Binding-site contacts:
Ligand atom C2 contacts residue ASN40 of chain 1.B at 4.0 Å.
Ligand atom O2 contacts residue SER41 of chain 1.B at 3.8 Å.
Ligand atom O4 contacts residue MAN3 of chain 1.J at 4.2 Å.
Ligand atom C1 contacts residue MAN3 of chain 1.J at 4.5 Å.
Ligand atom O3 contacts residue ASN40 of chain 1.B at 3.6 Å (h-bond).
Ligand atom C1 contacts residue ALA42 of chain 1.B at 3.7 Å (hydrophobic).
Ligand atom C3 contacts residue ASN40 of chain 1.B at 4.4 Å.
Ligand atom O2 contacts residue ALA42 of chain 1.B at 3.7 Å.
Ligand atom C6 contacts residue MAN3 of chain 1.J at 4.3 Å.
Ligand atom C2 contacts residue ALA42 of chain 1.B at 4.2 Å (hydrophobic).
Ligand atom C4 contacts residue MAN3 of chain 1.J at 3.9 Å.
Ligand atom O2 contacts residue ASN40 of chain 1.B at 2.7 Å (h-bond).
Ligand atom O5 contacts residue MAN3 of chain 1.J at 4.3 Å.

Sequence of chain 1.B:
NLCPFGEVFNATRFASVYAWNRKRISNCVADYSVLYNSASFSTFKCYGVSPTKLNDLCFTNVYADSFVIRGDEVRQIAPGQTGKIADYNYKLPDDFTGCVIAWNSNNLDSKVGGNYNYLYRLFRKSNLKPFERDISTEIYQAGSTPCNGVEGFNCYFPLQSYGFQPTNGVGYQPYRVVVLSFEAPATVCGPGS

The protein below binds the small molecule below.
Small molecule (SMILES): OC[C@H]1O[C@H](O)[C@@H](O)[C@@H](O)[C@@H]1O